Sequence of chain 59.E:
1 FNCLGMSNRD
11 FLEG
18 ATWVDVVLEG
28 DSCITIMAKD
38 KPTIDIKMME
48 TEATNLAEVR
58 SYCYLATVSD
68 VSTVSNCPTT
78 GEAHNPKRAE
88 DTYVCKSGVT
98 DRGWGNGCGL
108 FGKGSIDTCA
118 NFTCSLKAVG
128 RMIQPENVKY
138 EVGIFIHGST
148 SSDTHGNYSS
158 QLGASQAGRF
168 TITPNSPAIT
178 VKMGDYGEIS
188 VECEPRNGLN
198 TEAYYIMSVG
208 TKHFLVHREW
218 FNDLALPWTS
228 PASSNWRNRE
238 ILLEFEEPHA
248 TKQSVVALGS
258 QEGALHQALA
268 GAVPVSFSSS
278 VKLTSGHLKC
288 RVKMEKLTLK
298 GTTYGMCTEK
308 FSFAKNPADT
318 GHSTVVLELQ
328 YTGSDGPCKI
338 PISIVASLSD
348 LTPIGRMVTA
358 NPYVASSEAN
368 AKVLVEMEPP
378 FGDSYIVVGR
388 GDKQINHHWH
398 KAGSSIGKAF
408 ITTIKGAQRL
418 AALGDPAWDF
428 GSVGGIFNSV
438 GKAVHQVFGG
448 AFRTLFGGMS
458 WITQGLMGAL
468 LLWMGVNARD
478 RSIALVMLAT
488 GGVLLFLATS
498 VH

A small-molecule ligand and the protein it binds are described below.
Small molecule (SMILES): CC(=O)N[C@@H]1[C@@H](O)[C@H](O)[C@@H](CO)O[C@H]1O

Binding-site contacts:
Ligand atom C6 contacts residue THR120 of chain 59.E at 4.0 Å.
Ligand atom O5 contacts residue SER66 of chain 59.E at 4.3 Å.
Ligand atom O7 contacts residue ASP67 of chain 59.E at 4.3 Å.
Ligand atom O5 contacts residue THR120 of chain 59.E at 3.7 Å.
Ligand atom C4 contacts residue ASN118 of chain 59.E at 4.2 Å.
Ligand atom C8 contacts residue ASN118 of chain 59.E at 4.3 Å.
Ligand atom C1 contacts residue SER66 of chain 59.E at 4.4 Å.
Ligand atom O6 contacts residue ASN118 of chain 59.E at 4.1 Å.
Ligand atom O6 contacts residue THR89 of chain 59.E at 3.8 Å.
Ligand atom O5 contacts residue ASN118 of chain 59.E at 2.4 Å (h-bond).
Ligand atom O7 contacts residue SER66 of chain 59.E at 3.6 Å.
Ligand atom C5 contacts residue ASN118 of chain 59.E at 3.6 Å.
Ligand atom N2 contacts residue TYR90 of chain 59.E at 4.2 Å.
Ligand atom C7 contacts residue ASP67 of chain 59.E at 4.3 Å.
Ligand atom O6 contacts residue PHE119 of chain 59.E at 3.2 Å (h-bond).
Ligand atom O6 contacts residue THR120 of chain 59.E at 3.5 Å (h-bond).
Ligand atom C2 contacts residue ASN118 of chain 59.E at 2.5 Å.
Ligand atom N2 contacts residue ASN118 of chain 59.E at 2.9 Å (h-bond).
Ligand atom O7 contacts residue ASN118 of chain 59.E at 3.4 Å (h-bond).
Ligand atom C3 contacts residue ASN118 of chain 59.E at 3.8 Å.
Ligand atom C7 contacts residue TYR90 of chain 59.E at 4.2 Å (hydrophobic).
Ligand atom C8 contacts residue TYR90 of chain 59.E at 3.6 Å (hydrophobic).
Ligand atom C5 contacts residue THR120 of chain 59.E at 4.5 Å.
Ligand atom C8 contacts residue ASP67 of chain 59.E at 4.0 Å.
Ligand atom C1 contacts residue ASN118 of chain 59.E at 1.4 Å.
Ligand atom C7 contacts residue ASN118 of chain 59.E at 3.3 Å.